Binding-site contacts:
Ligand atom C11 contacts residue ILE91 of chain 2.A at 3.6 Å (hydrophobic).
Ligand atom O2 contacts residue ILE36 of chain 2.A at 3.4 Å.
Ligand atom N4 contacts residue LEU159 of chain 2.A at 3.7 Å.
Ligand atom O1 contacts residue LYS58 of chain 2.A at 2.8 Å (salt-bridge).
Ligand atom C12 contacts residue ILE168 of chain 2.A at 3.6 Å (hydrophobic).
Ligand atom N4 contacts residue GLY110 of chain 2.A at 3.0 Å (h-bond).
Ligand atom C34 contacts residue GLN46 of chain 2.A at 3.6 Å.
Ligand atom C31 contacts residue ALA156 of chain 2.A at 3.0 Å (hydrophobic).
Ligand atom O1 contacts residue ILE168 of chain 2.A at 3.5 Å.
Ligand atom C33 contacts residue CYS109 of chain 2.A at 3.2 Å (hydrophobic).
Ligand atom C32 contacts residue LYS58 of chain 2.A at 3.7 Å.
Ligand atom N3 contacts residue LEU159 of chain 2.A at 3.7 Å.
Ligand atom N5 contacts residue GLY110 of chain 2.A at 2.8 Å (h-bond).
Ligand atom N2 contacts residue LEU159 of chain 2.A at 3.7 Å.
Ligand atom C14 contacts residue GLU108 of chain 2.A at 3.2 Å.
Ligand atom N4 contacts residue CYS109 of chain 2.A at 3.5 Å.
Ligand atom C27 contacts residue TOE1 of chain 2.H at 3.5 Å.
Ligand atom C17 contacts residue LEU159 of chain 2.A at 3.5 Å (hydrophobic).
Ligand atom C32 contacts residue SER42 of chain 2.A at 3.6 Å.
Ligand atom C35 contacts residue CYS109 of chain 2.A at 1.7 Å (hydrophobic).
Ligand atom N5 contacts residue ASN111 of chain 2.A at 3.2 Å (h-bond).
Ligand atom N2 contacts residue GLY110 of chain 2.A at 3.2 Å (h-bond).
Ligand atom C32 contacts residue VAL44 of chain 2.A at 3.7 Å (hydrophobic).
Ligand atom C35 contacts residue GLY110 of chain 2.A at 3.3 Å.
Ligand atom C33 contacts residue GLY110 of chain 2.A at 3.7 Å.
Ligand atom C34 contacts residue GLY110 of chain 2.A at 3.6 Å.
Ligand atom C1 contacts residue GLY110 of chain 2.A at 3.6 Å.
Ligand atom O2 contacts residue CYS109 of chain 2.A at 3.7 Å.
Ligand atom C34 contacts residue CYS109 of chain 2.A at 2.8 Å (hydrophobic).
Ligand atom N4 contacts residue GLU108 of chain 2.A at 3.7 Å.
Ligand atom C14 contacts residue ALA56 of chain 2.A at 3.4 Å (hydrophobic).
Ligand atom C30 contacts residue ASP169 of chain 2.A at 3.7 Å.
Ligand atom O2 contacts residue GLN46 of chain 2.A at 2.9 Å (h-bond).
Ligand atom C8 contacts residue VAL44 of chain 2.A at 3.6 Å (hydrophobic).
Ligand atom N5 contacts residue CYS109 of chain 2.A at 3.7 Å.
Ligand atom C23 contacts residue LYS58 of chain 2.A at 3.7 Å.
Ligand atom C2 contacts residue ASN111 of chain 2.A at 3.5 Å.
Ligand atom C33 contacts residue GLN46 of chain 2.A at 3.6 Å.
Ligand atom C4 contacts residue ASP113 of chain 2.A at 3.6 Å.
Ligand atom C1 contacts residue ASN111 of chain 2.A at 3.3 Å.

Sequence of chain 2.A:
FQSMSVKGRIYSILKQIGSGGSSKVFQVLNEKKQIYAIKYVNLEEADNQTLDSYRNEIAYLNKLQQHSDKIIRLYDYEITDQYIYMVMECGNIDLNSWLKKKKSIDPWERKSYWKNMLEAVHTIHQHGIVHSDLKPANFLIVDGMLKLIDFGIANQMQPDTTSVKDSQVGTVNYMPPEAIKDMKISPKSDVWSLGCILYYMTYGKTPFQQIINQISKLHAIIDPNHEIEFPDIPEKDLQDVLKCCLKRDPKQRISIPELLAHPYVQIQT

A protein and the small-molecule ligand that binds it are described below.
Small molecule (SMILES): CCC(=O)Nc1cc(N2CCN(C)CC2)ccc1Nc1ncc2c(n1)-n1ccc(C(=O)Nc3c(CC)cccc3CC)c1CC2